Sequence of chain 1.E:
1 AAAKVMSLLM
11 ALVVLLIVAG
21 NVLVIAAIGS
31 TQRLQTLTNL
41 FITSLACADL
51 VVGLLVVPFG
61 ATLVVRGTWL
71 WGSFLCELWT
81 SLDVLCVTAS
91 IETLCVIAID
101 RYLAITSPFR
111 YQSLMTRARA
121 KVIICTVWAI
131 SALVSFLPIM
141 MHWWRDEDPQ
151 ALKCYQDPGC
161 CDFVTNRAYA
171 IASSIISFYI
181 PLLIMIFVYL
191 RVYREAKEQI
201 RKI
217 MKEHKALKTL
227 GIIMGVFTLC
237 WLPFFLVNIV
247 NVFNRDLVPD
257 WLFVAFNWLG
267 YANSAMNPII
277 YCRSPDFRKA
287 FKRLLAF

This protein binds this small molecule.
Small molecule (SMILES): CC(C)NC[C@H](O)c1ccc(O)c(O)c1

Binding-site contacts:
Ligand atom OAA contacts residue ASP83 of chain 1.E at 2.6 Å (salt-bridge).
Ligand atom CAM contacts residue ASN244 of chain 1.E at 3.8 Å.
Ligand atom CAK contacts residue PHE163 of chain 1.E at 3.9 Å (hydrophobic).
Ligand atom CAJ contacts residue THR80 of chain 1.E at 3.9 Å.
Ligand atom CAN contacts residue VAL84 of chain 1.E at 3.6 Å (hydrophobic).
Ligand atom OAC contacts residue PHE241 of chain 1.E at 3.9 Å.
Ligand atom CAL contacts residue VAL84 of chain 1.E at 3.6 Å (hydrophobic).
Ligand atom CAG contacts residue ASP83 of chain 1.E at 3.5 Å.
Ligand atom OAC contacts residue SER177 of chain 1.E at 2.9 Å (h-bond).
Ligand atom CAI contacts residue ASN263 of chain 1.E at 3.5 Å.
Ligand atom NAD contacts residue ASN263 of chain 1.E at 2.7 Å (h-bond).
Ligand atom OAB contacts residue PHE241 of chain 1.E at 3.9 Å.
Ligand atom CAN contacts residue SER177 of chain 1.E at 3.8 Å.
Ligand atom CAO contacts residue PHE241 of chain 1.E at 3.7 Å (hydrophobic).
Ligand atom OAB contacts residue ASN244 of chain 1.E at 2.8 Å (h-bond).
Ligand atom CAE contacts residue ASP83 of chain 1.E at 3.5 Å.
Ligand atom CAO contacts residue SER177 of chain 1.E at 3.8 Å.
Ligand atom CAK contacts residue PHE240 of chain 1.E at 3.5 Å (hydrophobic).
Ligand atom CAJ contacts residue TRP79 of chain 1.E at 3.9 Å (hydrophobic).
Ligand atom CAJ contacts residue ASP83 of chain 1.E at 3.3 Å.
Ligand atom CAF contacts residue ASP83 of chain 1.E at 3.5 Å.
Ligand atom CAG contacts residue ASN263 of chain 1.E at 3.6 Å.
Ligand atom CAN contacts residue PHE241 of chain 1.E at 3.9 Å (hydrophobic).
Ligand atom CAM contacts residue SER173 of chain 1.E at 3.9 Å.
Ligand atom NAD contacts residue ASP83 of chain 1.E at 3.0 Å (salt-bridge).
Ligand atom CAI contacts residue TRP79 of chain 1.E at 3.8 Å (hydrophobic).
Ligand atom CAL contacts residue ASP83 of chain 1.E at 3.9 Å.
Ligand atom CAF contacts residue ASN263 of chain 1.E at 3.6 Å.
Ligand atom CAI contacts residue ASP83 of chain 1.E at 3.9 Å.
Ligand atom CAM contacts residue PHE241 of chain 1.E at 3.7 Å (hydrophobic).
Ligand atom CAH contacts residue PHE240 of chain 1.E at 3.8 Å (hydrophobic).
Ligand atom CAE contacts residue PHE240 of chain 1.E at 3.4 Å (hydrophobic).
Ligand atom OAB contacts residue SER174 of chain 1.E at 3.9 Å.
Ligand atom OAA contacts residue ASN263 of chain 1.E at 3.6 Å (h-bond).
Ligand atom OAC contacts residue SER173 of chain 1.E at 3.2 Å (h-bond).
Ligand atom OAC contacts residue SER174 of chain 1.E at 3.9 Å.
Ligand atom NAD contacts residue TYR267 of chain 1.E at 3.5 Å (h-bond).
Ligand atom CAE contacts residue ASN263 of chain 1.E at 3.5 Å.
Ligand atom CAI contacts residue TYR267 of chain 1.E at 3.7 Å (hydrophobic).
Ligand atom OAB contacts residue SER173 of chain 1.E at 3.0 Å (h-bond).